Binding-site contacts:
Ligand atom C1 contacts residue ASN59 of chain 1.F at 4.3 Å.
Ligand atom C2 contacts residue ARG79 of chain 1.F at 4.3 Å.
Ligand atom C7 contacts residue ASN59 of chain 1.F at 3.0 Å.
Ligand atom C8 contacts residue GLN77 of chain 1.F at 4.3 Å.
Ligand atom O7 contacts residue GLN77 of chain 1.F at 4.3 Å.
Ligand atom O2 contacts residue ARG79 of chain 1.F at 3.5 Å (salt-bridge).
Ligand atom O2 contacts residue ASN59 of chain 1.F at 4.2 Å.
Ligand atom C3 contacts residue ARG79 of chain 1.F at 3.8 Å.
Ligand atom N2 contacts residue ASN59 of chain 1.F at 2.9 Å (h-bond).
Ligand atom C2 contacts residue ASN59 of chain 1.F at 2.4 Å.
Ligand atom C5 contacts residue ASN59 of chain 1.F at 3.6 Å.
Ligand atom C4 contacts residue ASN59 of chain 1.F at 4.2 Å.
Ligand atom O3 contacts residue SER52 of chain 1.F at 4.2 Å.
Ligand atom C1 contacts residue ASN59 of chain 1.F at 1.4 Å.
Ligand atom O7 contacts residue ASN59 of chain 1.F at 2.8 Å (h-bond).
Ligand atom C3 contacts residue ASN59 of chain 1.F at 3.8 Å.
Ligand atom C8 contacts residue ASN59 of chain 1.F at 4.2 Å.
Ligand atom O3 contacts residue ARG79 of chain 1.F at 3.7 Å.
Ligand atom O5 contacts residue ASN59 of chain 1.F at 2.4 Å (h-bond).

Sequence of chain 1.F:
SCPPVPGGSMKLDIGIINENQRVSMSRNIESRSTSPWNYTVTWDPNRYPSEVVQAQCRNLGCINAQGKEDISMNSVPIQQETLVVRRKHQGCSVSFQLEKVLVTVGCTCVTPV

This protein binds this small molecule.
Small molecule (SMILES): CC(=O)N[C@H]1[C@H](O[C@H]2[C@H](O)[C@@H](NC(C)=O)CO[C@@H]2CO[C@@H]2O[C@H](CO)[C@H](O)[C@H](O)[C@H]2O)O[C@H](CO)[C@@H](O)[C@@H]1O